Binding-site contacts:
Ligand atom C9 contacts residue ILE91 of chain 1.A at 3.7 Å (hydrophobic).
Ligand atom C7 contacts residue GLY110 of chain 1.A at 3.8 Å.
Ligand atom C1 contacts residue ILE36 of chain 1.A at 3.8 Å (hydrophobic).
Ligand atom N4 contacts residue 1PE1 of chain 1.C at 1.3 Å.
Ligand atom C2 contacts residue ILE36 of chain 1.A at 3.8 Å (hydrophobic).
Ligand atom C15 contacts residue MET107 of chain 1.A at 3.9 Å (hydrophobic).
Ligand atom C15 contacts residue ILE91 of chain 1.A at 3.6 Å (hydrophobic).
Ligand atom C3 contacts residue ILE112 of chain 1.A at 3.8 Å (hydrophobic).
Ligand atom N4 contacts residue LYS58 of chain 1.A at 3.1 Å (salt-bridge).
Ligand atom C6 contacts residue LEU159 of chain 1.A at 3.8 Å (hydrophobic).
Ligand atom C6 contacts residue GLY110 of chain 1.A at 3.6 Å.
Ligand atom N1 contacts residue CYS109 of chain 1.A at 3.8 Å.
Ligand atom N2 contacts residue 1PE1 of chain 1.C at 3.6 Å.
Ligand atom C contacts residue ILE36 of chain 1.A at 3.9 Å (hydrophobic).
Ligand atom C14 contacts residue 1PE1 of chain 1.C at 0.7 Å.
Ligand atom N3 contacts residue 1PE1 of chain 1.C at 0.5 Å (h-bond).
Ligand atom N1 contacts residue LEU159 of chain 1.A at 3.5 Å.
Ligand atom N contacts residue GLY110 of chain 1.A at 3.3 Å (h-bond).
Ligand atom C5 contacts residue LEU159 of chain 1.A at 3.6 Å (hydrophobic).
Ligand atom C8 contacts residue GLU108 of chain 1.A at 3.0 Å.
Ligand atom C8 contacts residue ILE91 of chain 1.A at 3.5 Å (hydrophobic).
Ligand atom C8 contacts residue LEU159 of chain 1.A at 3.8 Å (hydrophobic).
Ligand atom C5 contacts residue ILE36 of chain 1.A at 3.9 Å (hydrophobic).
Ligand atom C6 contacts residue ILE36 of chain 1.A at 3.9 Å (hydrophobic).
Ligand atom C3 contacts residue ASP113 of chain 1.A at 3.9 Å.
Ligand atom N contacts residue LEU159 of chain 1.A at 3.6 Å.
Ligand atom C8 contacts residue ALA56 of chain 1.A at 3.5 Å (hydrophobic).
Ligand atom N1 contacts residue GLY110 of chain 1.A at 3.4 Å (h-bond).
Ligand atom O contacts residue ASN111 of chain 1.A at 3.8 Å.
Ligand atom C12 contacts residue 1PE1 of chain 1.C at 1.1 Å.
Ligand atom N3 contacts residue LYS58 of chain 1.A at 3.1 Å (salt-bridge).
Ligand atom C11 contacts residue 1PE1 of chain 1.C at 2.4 Å.
Ligand atom C17 contacts residue ILE36 of chain 1.A at 3.9 Å (hydrophobic).
Ligand atom C13 contacts residue 1PE1 of chain 1.C at 0.8 Å.
Ligand atom C17 contacts residue GLY110 of chain 1.A at 3.2 Å.
Ligand atom N1 contacts residue ALA56 of chain 1.A at 3.7 Å.
Ligand atom C15 contacts residue 1PE1 of chain 1.C at 3.2 Å.
Ligand atom C7 contacts residue LEU159 of chain 1.A at 3.7 Å (hydrophobic).
Ligand atom C4 contacts residue ILE36 of chain 1.A at 3.8 Å (hydrophobic).
Ligand atom N1 contacts residue GLU108 of chain 1.A at 3.2 Å (salt-bridge).

A protein and the small-molecule ligand that binds it are described below.
Small molecule (SMILES): COc1ccc(Nc2cc3[nH]c(-c4cn[nH]c4)cc3cn2)cc1OC

Sequence of chain 1.A:
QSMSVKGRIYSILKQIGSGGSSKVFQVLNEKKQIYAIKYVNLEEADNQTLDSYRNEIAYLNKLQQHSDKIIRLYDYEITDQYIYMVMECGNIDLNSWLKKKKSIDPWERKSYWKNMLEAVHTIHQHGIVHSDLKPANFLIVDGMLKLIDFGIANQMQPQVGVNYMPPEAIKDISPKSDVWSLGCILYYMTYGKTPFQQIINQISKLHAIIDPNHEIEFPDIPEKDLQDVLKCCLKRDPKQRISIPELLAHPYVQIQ